Sequence of chain 1.B:
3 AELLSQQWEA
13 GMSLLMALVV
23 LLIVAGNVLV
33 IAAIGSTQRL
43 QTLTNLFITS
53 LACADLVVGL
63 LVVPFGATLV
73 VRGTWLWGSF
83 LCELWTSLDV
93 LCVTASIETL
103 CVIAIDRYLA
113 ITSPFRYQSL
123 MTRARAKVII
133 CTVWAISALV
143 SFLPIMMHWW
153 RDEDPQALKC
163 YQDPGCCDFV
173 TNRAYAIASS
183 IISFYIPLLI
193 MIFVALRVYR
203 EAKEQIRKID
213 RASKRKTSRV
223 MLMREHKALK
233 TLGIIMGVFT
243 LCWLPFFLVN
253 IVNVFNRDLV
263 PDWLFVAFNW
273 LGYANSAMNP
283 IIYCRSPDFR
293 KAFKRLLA

This protein binds this small molecule.
Small molecule (SMILES): CCCCCCCCCC(=O)N(CCO)C[C@@H](O)[C@@H](O)[C@@H](O)[C@@H](O)CO

Binding-site contacts:
Ligand atom C35 contacts residue ARG153 of chain 1.B at 3.9 Å.
Ligand atom O63 contacts residue TRP151 of chain 1.B at 3.7 Å.
Ligand atom O47 contacts residue ASN174 of chain 1.B at 3.8 Å.
Ligand atom C9 contacts residue TYR177 of chain 1.B at 4.3 Å (hydrophobic).
Ligand atom C12 contacts residue ALA180 of chain 1.B at 3.9 Å (hydrophobic).
Ligand atom N33 contacts residue ASN174 of chain 1.B at 4.1 Å.
Ligand atom C21 contacts residue TRP151 of chain 1.B at 3.4 Å (hydrophobic).
Ligand atom C1 contacts residue TYR177 of chain 1.B at 3.9 Å (hydrophobic).
Ligand atom C60 contacts residue ASN174 of chain 1.B at 3.5 Å.
Ligand atom C1 contacts residue ALA180 of chain 1.B at 3.9 Å (hydrophobic).
Ligand atom O47 contacts residue ARG153 of chain 1.B at 3.8 Å.
Ligand atom C9 contacts residue PRO146 of chain 1.B at 4.4 Å (hydrophobic).
Ligand atom O63 contacts residue HIS150 of chain 1.B at 3.6 Å.
Ligand atom C24 contacts residue TRP151 of chain 1.B at 4.1 Å (hydrophobic).
Ligand atom C9 contacts residue TRP151 of chain 1.B at 4.0 Å (hydrophobic).
Ligand atom C0 contacts residue PRO146 of chain 1.B at 4.0 Å (hydrophobic).
Ligand atom C1 contacts residue PRO146 of chain 1.B at 4.3 Å (hydrophobic).
Ligand atom C35 contacts residue ASN174 of chain 1.B at 4.2 Å.
Ligand atom C37 contacts residue GLU155 of chain 1.B at 4.0 Å.
Ligand atom C60 contacts residue HIS150 of chain 1.B at 3.9 Å.
Ligand atom C0 contacts residue VAL142 of chain 1.B at 4.2 Å (hydrophobic).
Ligand atom C37 contacts residue ASN174 of chain 1.B at 3.9 Å.
Ligand atom C18 contacts residue TRP151 of chain 1.B at 4.1 Å (hydrophobic).
Ligand atom C24 contacts residue ALA176 of chain 1.B at 4.1 Å (hydrophobic).
Ligand atom C15 contacts residue TRP151 of chain 1.B at 3.7 Å (hydrophobic).
Ligand atom O49 contacts residue GLU155 of chain 1.B at 3.6 Å.
Ligand atom C27 contacts residue TRP151 of chain 1.B at 4.1 Å (hydrophobic).
Ligand atom O47 contacts residue ASP154 of chain 1.B at 3.3 Å (salt-bridge).
Ligand atom O47 contacts residue GLU155 of chain 1.B at 3.5 Å (salt-bridge).
Ligand atom C36 contacts residue GLU155 of chain 1.B at 3.5 Å.
Ligand atom C18 contacts residue ALA176 of chain 1.B at 4.3 Å (hydrophobic).
Ligand atom C1 contacts residue SER181 of chain 1.B at 4.3 Å.
Ligand atom C40 contacts residue GLU155 of chain 1.B at 4.4 Å.
Ligand atom C60 contacts residue ARG153 of chain 1.B at 3.5 Å.
Ligand atom C30 contacts residue ASN174 of chain 1.B at 4.2 Å.
Ligand atom C9 contacts residue ALA180 of chain 1.B at 4.3 Å (hydrophobic).
Ligand atom C60 contacts residue TRP151 of chain 1.B at 3.5 Å (hydrophobic).
Ligand atom C37 contacts residue ASP154 of chain 1.B at 4.3 Å.
Ligand atom C12 contacts residue TYR177 of chain 1.B at 4.1 Å (hydrophobic).
Ligand atom O34 contacts residue ALA176 of chain 1.B at 4.3 Å.